Binding-site contacts:
Ligand atom C36 contacts residue GLN68 of chain 2.B at 3.2 Å.
Ligand atom C11 contacts residue TYR131 of chain 2.B at 3.2 Å (hydrophobic).
Ligand atom C12 contacts residue TYR131 of chain 2.B at 3.4 Å (hydrophobic).
Ligand atom C08 contacts residue THR108 of chain 2.B at 3.5 Å.
Ligand atom F63 contacts residue GLN180 of chain 1.A at 3.2 Å.
Ligand atom F53 contacts residue ARG174 of chain 1.A at 3.4 Å.
Ligand atom C45 contacts residue ASN58 of chain 2.B at 3.4 Å.
Ligand atom C21 contacts residue ASN58 of chain 2.B at 3.3 Å.
Ligand atom F53 contacts residue LYS183 of chain 1.A at 3.5 Å.
Ligand atom O29 contacts residue LYS71 of chain 2.B at 3.2 Å (salt-bridge).
Ligand atom O50 contacts residue GLN180 of chain 1.A at 3.1 Å.
Ligand atom C58 contacts residue THR55 of chain 2.B at 3.5 Å.
Ligand atom F52 contacts residue LYS183 of chain 1.A at 3.2 Å.
Ligand atom F41 contacts residue LYS71 of chain 2.B at 3.5 Å.
Ligand atom F64 contacts residue TYR170 of chain 1.A at 3.0 Å.
Ligand atom O59 contacts residue THR55 of chain 2.B at 3.4 Å.
Ligand atom F26 contacts residue LEU70 of chain 2.B at 3.5 Å.
Ligand atom O59 contacts residue ASN58 of chain 2.B at 2.7 Å (h-bond).
Ligand atom F26 contacts residue ILE74 of chain 2.B at 3.2 Å.
Ligand atom F42 contacts residue GLN64 of chain 2.B at 3.4 Å.
Ligand atom N43 contacts residue ASN58 of chain 2.B at 2.8 Å (h-bond).
Ligand atom C23 contacts residue MET67 of chain 2.B at 3.4 Å (hydrophobic).
Ligand atom C18 contacts residue GLN180 of chain 1.A at 3.4 Å.
Ligand atom O50 contacts residue ASN184 of chain 1.A at 3.1 Å (h-bond).
Ligand atom F27 contacts residue MET67 of chain 2.B at 3.2 Å.
Ligand atom N06 contacts residue ASN58 of chain 2.B at 2.9 Å (h-bond).
Ligand atom F53 contacts residue LEU173 of chain 1.A at 3.4 Å.
Ligand atom N17 contacts residue LYS71 of chain 2.B at 3.3 Å.
Ligand atom C39 contacts residue GLN64 of chain 2.B at 3.3 Å.
Ligand atom N15 contacts residue LYS71 of chain 2.B at 3.2 Å (salt-bridge).
Ligand atom F26 contacts residue LYS71 of chain 2.B at 3.2 Å.
Ligand atom O59 contacts residue ASN54 of chain 2.B at 3.5 Å (h-bond).
Ligand atom F27 contacts residue LEU57 of chain 2.B at 3.1 Å.
Ligand atom C12 contacts residue ASN54 of chain 2.B at 3.2 Å.
Ligand atom F52 contacts residue GLN180 of chain 1.A at 2.9 Å.
Ligand atom O29 contacts residue GLN180 of chain 1.A at 3.5 Å (h-bond).
Ligand atom C44 contacts residue ASN58 of chain 2.B at 3.3 Å.
Ligand atom O51 contacts residue ASN75 of chain 2.B at 2.8 Å (h-bond).
Ligand atom O57 contacts residue SER42 of chain 1.A at 3.4 Å (h-bond).
Ligand atom O50 contacts residue LYS71 of chain 2.B at 2.9 Å (salt-bridge).

The protein below binds the small molecule below.
Small molecule (SMILES): CC(C)(C#Cc1ccc(-c2ccc(Cl)c3c(NS(C)(=O)=O)nn(CC(F)(F)F)c23)c([C@H](Cc2cc(F)cc(F)c2)NC(=O)Cn2nc(C(F)(F)F)c3c2C(F)(F)[C@@H]2C[C@H]32)n1)S(C)(=O)=O

Sequence of chain 1.A:
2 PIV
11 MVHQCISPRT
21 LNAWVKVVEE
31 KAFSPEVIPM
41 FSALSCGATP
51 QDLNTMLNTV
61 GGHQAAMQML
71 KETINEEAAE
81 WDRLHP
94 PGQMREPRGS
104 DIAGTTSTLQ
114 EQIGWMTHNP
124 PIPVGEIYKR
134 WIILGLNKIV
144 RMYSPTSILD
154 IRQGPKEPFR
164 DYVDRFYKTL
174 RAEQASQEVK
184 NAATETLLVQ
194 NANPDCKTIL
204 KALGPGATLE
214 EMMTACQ

Sequence of chain 2.B:
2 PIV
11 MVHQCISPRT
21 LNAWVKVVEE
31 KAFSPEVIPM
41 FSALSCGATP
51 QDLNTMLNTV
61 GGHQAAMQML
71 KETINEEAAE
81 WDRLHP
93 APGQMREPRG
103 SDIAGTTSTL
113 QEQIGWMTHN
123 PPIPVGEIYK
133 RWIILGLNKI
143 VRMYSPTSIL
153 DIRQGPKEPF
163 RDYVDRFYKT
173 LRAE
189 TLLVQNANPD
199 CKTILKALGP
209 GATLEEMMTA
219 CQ